Sequence of chain 9.C:
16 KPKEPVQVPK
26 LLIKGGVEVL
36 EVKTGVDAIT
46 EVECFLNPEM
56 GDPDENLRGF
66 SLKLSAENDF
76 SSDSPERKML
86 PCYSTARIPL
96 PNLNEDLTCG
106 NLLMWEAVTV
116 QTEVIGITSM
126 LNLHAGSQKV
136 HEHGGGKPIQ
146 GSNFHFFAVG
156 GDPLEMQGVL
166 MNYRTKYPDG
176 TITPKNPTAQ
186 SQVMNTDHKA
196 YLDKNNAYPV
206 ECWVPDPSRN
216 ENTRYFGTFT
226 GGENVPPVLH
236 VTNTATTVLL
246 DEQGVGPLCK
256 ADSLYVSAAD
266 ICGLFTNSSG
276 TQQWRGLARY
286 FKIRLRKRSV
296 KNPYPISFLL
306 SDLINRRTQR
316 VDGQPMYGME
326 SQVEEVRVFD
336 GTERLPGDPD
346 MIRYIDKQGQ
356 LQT

Sequence of chain 9.D:
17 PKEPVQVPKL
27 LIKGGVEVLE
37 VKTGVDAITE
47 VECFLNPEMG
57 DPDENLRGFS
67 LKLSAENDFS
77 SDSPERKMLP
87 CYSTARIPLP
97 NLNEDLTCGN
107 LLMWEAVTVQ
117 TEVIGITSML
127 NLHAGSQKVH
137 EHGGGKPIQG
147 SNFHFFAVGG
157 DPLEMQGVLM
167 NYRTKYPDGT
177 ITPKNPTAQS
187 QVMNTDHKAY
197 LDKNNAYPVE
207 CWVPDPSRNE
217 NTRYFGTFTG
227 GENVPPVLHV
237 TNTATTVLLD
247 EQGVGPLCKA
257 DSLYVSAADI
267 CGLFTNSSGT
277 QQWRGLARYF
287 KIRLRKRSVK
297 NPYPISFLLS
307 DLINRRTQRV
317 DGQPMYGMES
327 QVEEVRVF

This protein binds this small molecule.
Small molecule (SMILES): CC(=O)N[C@H]1[C@H]([C@H](O)[C@H](O)CO)O[C@@](O[C@H](CO)[C@@H](O)[C@@H]2O[C@@H](C(=O)O)C[C@H](O)[C@H]2NC(C)=O)(C(=O)O)C[C@@H]1O

Sequence of chain 9.E:
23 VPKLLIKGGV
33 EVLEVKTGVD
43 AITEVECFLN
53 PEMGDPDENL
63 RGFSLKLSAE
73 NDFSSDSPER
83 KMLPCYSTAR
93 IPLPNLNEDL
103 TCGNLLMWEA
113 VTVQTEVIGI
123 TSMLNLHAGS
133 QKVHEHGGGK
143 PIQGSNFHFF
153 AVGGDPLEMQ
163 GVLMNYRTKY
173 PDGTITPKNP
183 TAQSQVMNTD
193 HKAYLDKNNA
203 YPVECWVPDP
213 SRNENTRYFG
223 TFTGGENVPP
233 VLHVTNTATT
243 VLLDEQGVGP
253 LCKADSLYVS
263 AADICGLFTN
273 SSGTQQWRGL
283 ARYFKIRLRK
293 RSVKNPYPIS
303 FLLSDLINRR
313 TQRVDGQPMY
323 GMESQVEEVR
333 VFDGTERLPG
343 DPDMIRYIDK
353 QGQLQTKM

Binding-site contacts:
Ligand atom O1B contacts residue THR276 of chain 9.D at 3.5 Å (h-bond).
Ligand atom N5 contacts residue LYS68 of chain 9.D at 2.9 Å (salt-bridge).
Ligand atom N5 contacts residue GLN278 of chain 9.D at 3.9 Å.
Ligand atom N5 contacts residue ASN272 of chain 9.D at 3.3 Å (h-bond).
Ligand atom O9 contacts residue LEU67 of chain 9.D at 3.2 Å.
Ligand atom C11 contacts residue PHE75 of chain 9.E at 1.8 Å (hydrophobic).
Ligand atom C9 contacts residue GLN278 of chain 9.D at 3.2 Å.
Ligand atom C11 contacts residue ASN272 of chain 9.D at 3.6 Å.
Ligand atom C1 contacts residue THR276 of chain 9.D at 3.4 Å.
Ligand atom O10 contacts residue LEU62 of chain 9.D at 3.1 Å.
Ligand atom C6 contacts residue ASN272 of chain 9.D at 3.7 Å.
Ligand atom C7 contacts residue GLN278 of chain 9.D at 3.8 Å.
Ligand atom C5 contacts residue LYS68 of chain 9.D at 3.7 Å.
Ligand atom O8 contacts residue THR276 of chain 9.D at 3.8 Å.
Ligand atom C10 contacts residue PHE75 of chain 9.E at 2.7 Å (hydrophobic).
Ligand atom C1 contacts residue SER274 of chain 9.D at 3.4 Å.
Ligand atom O10 contacts residue PHE75 of chain 9.E at 2.6 Å.
Ligand atom N5 contacts residue PHE75 of chain 9.E at 3.8 Å.
Ligand atom O1A contacts residue SER274 of chain 9.D at 3.8 Å.
Ligand atom C11 contacts residue GLN278 of chain 9.D at 3.5 Å.
Ligand atom O1A contacts residue ASN272 of chain 9.D at 3.6 Å (h-bond).
Ligand atom C11 contacts residue PHE65 of chain 9.D at 3.8 Å (hydrophobic).
Ligand atom O1A contacts residue THR276 of chain 9.D at 2.6 Å (h-bond).
Ligand atom O8 contacts residue LYS68 of chain 9.D at 3.5 Å.
Ligand atom C10 contacts residue LYS68 of chain 9.D at 3.8 Å.
Ligand atom C6 contacts residue LYS68 of chain 9.D at 3.8 Å.
Ligand atom O8 contacts residue GLN278 of chain 9.D at 3.5 Å (h-bond).
Ligand atom O1B contacts residue LYS68 of chain 9.D at 3.6 Å.
Ligand atom C11 contacts residue PHE270 of chain 9.D at 3.9 Å (hydrophobic).
Ligand atom C9 contacts residue LYS68 of chain 9.D at 3.8 Å.
Ligand atom C11 contacts residue LEU62 of chain 9.D at 3.9 Å (hydrophobic).
Ligand atom C11 contacts residue THR276 of chain 9.D at 3.4 Å.
Ligand atom C11 contacts residue HIS138 of chain 9.C at 3.3 Å.
Ligand atom C10 contacts residue LEU62 of chain 9.D at 3.5 Å (hydrophobic).
Ligand atom C11 contacts residue LYS68 of chain 9.D at 3.7 Å.
Ligand atom O9 contacts residue LYS68 of chain 9.D at 2.8 Å (salt-bridge).
Ligand atom C8 contacts residue GLN278 of chain 9.D at 3.7 Å.
Ligand atom O8 contacts residue ASN272 of chain 9.D at 3.4 Å (h-bond).
Ligand atom O7 contacts residue LEU62 of chain 9.D at 3.5 Å.
Ligand atom O1B contacts residue SER274 of chain 9.D at 2.4 Å (h-bond).